Binding-site contacts:
Ligand atom C4 contacts residue ASN149 of chain 1.A at 4.2 Å.
Ligand atom C5 contacts residue ASN149 of chain 1.A at 3.6 Å.
Ligand atom O3 contacts residue MET53 of chain 1.A at 4.1 Å.
Ligand atom C6 contacts residue ASN83 of chain 1.A at 3.9 Å.
Ligand atom O5 contacts residue ASN149 of chain 1.A at 2.3 Å (h-bond).
Ligand atom O6 contacts residue NAG1 of chain 1.F at 3.8 Å.
Ligand atom C1 contacts residue SER23 of chain 1.A at 4.2 Å.
Ligand atom N2 contacts residue SER23 of chain 1.A at 4.3 Å.
Ligand atom O5 contacts residue ASP82 of chain 1.A at 4.2 Å.
Ligand atom C2 contacts residue GLN50 of chain 1.A at 4.1 Å.
Ligand atom O3 contacts residue GLN50 of chain 1.A at 3.9 Å.
Ligand atom C7 contacts residue MET53 of chain 1.A at 3.7 Å (hydrophobic).
Ligand atom C8 contacts residue MET53 of chain 1.A at 3.9 Å (hydrophobic).
Ligand atom C1 contacts residue ASN149 of chain 1.A at 1.4 Å.
Ligand atom C3 contacts residue ASN149 of chain 1.A at 3.8 Å.
Ligand atom C6 contacts residue ASP82 of chain 1.A at 4.0 Å.
Ligand atom O7 contacts residue MET53 of chain 1.A at 3.5 Å.
Ligand atom C2 contacts residue ASN149 of chain 1.A at 2.4 Å.
Ligand atom N2 contacts residue ASN149 of chain 1.A at 2.9 Å (h-bond).
Ligand atom C1 contacts residue ASN83 of chain 1.A at 4.2 Å.
Ligand atom O6 contacts residue ASP82 of chain 1.A at 4.3 Å.
Ligand atom C4 contacts residue ASP82 of chain 1.A at 4.3 Å.
Ligand atom O7 contacts residue ALA54 of chain 1.A at 4.4 Å.
Ligand atom C8 contacts residue GLN50 of chain 1.A at 3.4 Å.
Ligand atom O6 contacts residue ASN83 of chain 1.A at 2.8 Å (h-bond).
Ligand atom C3 contacts residue GLN50 of chain 1.A at 4.3 Å.
Ligand atom C5 contacts residue ASN83 of chain 1.A at 4.2 Å.
Ligand atom O5 contacts residue ASN83 of chain 1.A at 3.3 Å (h-bond).
Ligand atom C4 contacts residue GLN50 of chain 1.A at 4.4 Å.
Ligand atom C7 contacts residue ASN149 of chain 1.A at 3.6 Å.
Ligand atom C8 contacts residue ASN149 of chain 1.A at 4.0 Å.

A protein and the small-molecule ligand that binds it are described below.
Small molecule (SMILES): CC(=O)N[C@@H]1[C@@H](O)[C@H](O)[C@@H](CO)O[C@H]1O

Sequence of chain 1.A:
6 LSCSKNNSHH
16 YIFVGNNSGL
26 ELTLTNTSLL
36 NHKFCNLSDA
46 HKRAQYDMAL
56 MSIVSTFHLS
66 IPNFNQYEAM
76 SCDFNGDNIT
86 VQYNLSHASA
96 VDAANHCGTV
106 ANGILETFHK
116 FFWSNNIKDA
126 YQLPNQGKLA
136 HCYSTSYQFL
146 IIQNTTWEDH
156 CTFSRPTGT